Binding-site contacts:
Ligand atom C1 contacts residue ASN343 of chain 1.A at 1.4 Å.
Ligand atom C7 contacts residue ASN343 of chain 1.A at 3.8 Å.
Ligand atom C8 contacts residue PHE342 of chain 1.A at 3.4 Å (hydrophobic).
Ligand atom O7 contacts residue ASN343 of chain 1.A at 4.2 Å.
Ligand atom C2 contacts residue ASN343 of chain 1.A at 2.5 Å.
Ligand atom O5 contacts residue ASN343 of chain 1.A at 2.3 Å (h-bond).
Ligand atom N2 contacts residue ASN343 of chain 1.A at 2.9 Å (h-bond).
Ligand atom C7 contacts residue PHE342 of chain 1.A at 4.4 Å (hydrophobic).
Ligand atom N2 contacts residue PHE342 of chain 1.A at 4.3 Å.
Ligand atom C4 contacts residue ASN343 of chain 1.A at 4.3 Å.
Ligand atom C5 contacts residue ASN343 of chain 1.A at 3.6 Å.
Ligand atom C3 contacts residue ASN343 of chain 1.A at 3.8 Å.

The protein below binds the small molecule below.
Small molecule (SMILES): CC(=O)N[C@H]1[C@H](O[C@H]2[C@H](O)[C@@H](NC(C)=O)CO[C@@H]2CO)O[C@H](CO)[C@@H](O)[C@@H]1O

Sequence of chain 1.A:
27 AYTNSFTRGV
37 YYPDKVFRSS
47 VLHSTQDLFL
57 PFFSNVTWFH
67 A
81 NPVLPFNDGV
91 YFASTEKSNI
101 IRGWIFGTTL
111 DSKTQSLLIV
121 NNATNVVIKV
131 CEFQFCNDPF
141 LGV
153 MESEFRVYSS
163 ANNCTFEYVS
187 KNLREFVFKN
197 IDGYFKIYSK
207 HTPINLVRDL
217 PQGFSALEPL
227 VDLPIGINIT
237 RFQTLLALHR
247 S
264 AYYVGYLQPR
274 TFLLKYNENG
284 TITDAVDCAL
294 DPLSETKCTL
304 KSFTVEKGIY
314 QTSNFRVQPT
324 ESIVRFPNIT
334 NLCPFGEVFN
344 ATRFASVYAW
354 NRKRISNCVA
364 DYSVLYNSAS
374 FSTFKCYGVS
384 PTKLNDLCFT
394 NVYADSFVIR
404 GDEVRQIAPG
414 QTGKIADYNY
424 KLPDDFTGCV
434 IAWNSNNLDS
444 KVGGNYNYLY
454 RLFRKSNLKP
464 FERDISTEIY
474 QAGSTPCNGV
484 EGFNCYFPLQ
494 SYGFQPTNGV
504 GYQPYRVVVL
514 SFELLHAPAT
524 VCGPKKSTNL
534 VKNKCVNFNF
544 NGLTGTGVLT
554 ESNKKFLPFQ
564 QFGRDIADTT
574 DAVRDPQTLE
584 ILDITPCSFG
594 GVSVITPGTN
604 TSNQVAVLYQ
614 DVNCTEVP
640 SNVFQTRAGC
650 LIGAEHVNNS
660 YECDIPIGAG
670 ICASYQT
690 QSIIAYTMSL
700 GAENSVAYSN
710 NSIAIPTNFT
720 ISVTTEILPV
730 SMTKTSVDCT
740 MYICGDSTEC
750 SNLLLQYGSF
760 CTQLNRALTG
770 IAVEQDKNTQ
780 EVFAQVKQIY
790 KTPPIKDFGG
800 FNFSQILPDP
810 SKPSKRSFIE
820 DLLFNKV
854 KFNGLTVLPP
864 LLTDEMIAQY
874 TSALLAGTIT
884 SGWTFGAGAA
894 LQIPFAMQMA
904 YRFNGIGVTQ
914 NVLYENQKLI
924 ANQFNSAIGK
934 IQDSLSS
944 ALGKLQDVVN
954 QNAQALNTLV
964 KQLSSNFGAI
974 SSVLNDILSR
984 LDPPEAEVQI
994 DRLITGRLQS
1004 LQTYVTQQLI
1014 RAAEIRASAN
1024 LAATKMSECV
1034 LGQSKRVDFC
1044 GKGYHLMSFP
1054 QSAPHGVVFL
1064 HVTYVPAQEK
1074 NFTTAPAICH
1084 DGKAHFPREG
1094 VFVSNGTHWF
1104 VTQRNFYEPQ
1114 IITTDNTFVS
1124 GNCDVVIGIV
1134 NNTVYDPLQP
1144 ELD